Binding-site contacts:
Ligand atom O5 contacts residue ASN117 of chain 1.C at 2.1 Å (h-bond).
Ligand atom C8 contacts residue LYS132 of chain 1.C at 4.2 Å.
Ligand atom C5 contacts residue TYR134 of chain 1.C at 3.8 Å (hydrophobic).
Ligand atom C7 contacts residue THR104 of chain 1.C at 3.0 Å.
Ligand atom N2 contacts residue ASN117 of chain 1.C at 2.8 Å (h-bond).
Ligand atom O7 contacts residue ASN102 of chain 1.C at 4.4 Å.
Ligand atom C4 contacts residue TYR134 of chain 1.C at 4.2 Å (hydrophobic).
Ligand atom C8 contacts residue VAL103 of chain 1.C at 4.2 Å (hydrophobic).
Ligand atom C3 contacts residue ASN117 of chain 1.C at 3.7 Å.
Ligand atom C7 contacts residue TYR134 of chain 1.C at 4.0 Å (hydrophobic).
Ligand atom C1 contacts residue ASN117 of chain 1.C at 1.4 Å.
Ligand atom C8 contacts residue ASN117 of chain 1.C at 4.3 Å.
Ligand atom C8 contacts residue TYR134 of chain 1.C at 4.2 Å (hydrophobic).
Ligand atom C5 contacts residue SER119 of chain 1.C at 4.4 Å.
Ligand atom C7 contacts residue ASN117 of chain 1.C at 3.2 Å.
Ligand atom C1 contacts residue TYR134 of chain 1.C at 3.6 Å (hydrophobic).
Ligand atom N2 contacts residue TYR134 of chain 1.C at 4.5 Å.
Ligand atom C3 contacts residue TYR134 of chain 1.C at 4.0 Å (hydrophobic).
Ligand atom C2 contacts residue TYR134 of chain 1.C at 4.3 Å (hydrophobic).
Ligand atom C8 contacts residue THR104 of chain 1.C at 3.2 Å.
Ligand atom C2 contacts residue ASN117 of chain 1.C at 2.4 Å.
Ligand atom O6 contacts residue SER119 of chain 1.C at 2.5 Å (h-bond).
Ligand atom N2 contacts residue THR104 of chain 1.C at 4.1 Å.
Ligand atom O4 contacts residue TYR134 of chain 1.C at 3.7 Å.
Ligand atom C5 contacts residue ASN117 of chain 1.C at 3.5 Å.
Ligand atom C6 contacts residue ASN117 of chain 1.C at 4.5 Å.
Ligand atom O7 contacts residue THR104 of chain 1.C at 2.3 Å (h-bond).
Ligand atom O7 contacts residue ASN117 of chain 1.C at 3.2 Å (h-bond).
Ligand atom O7 contacts residue VAL103 of chain 1.C at 4.4 Å.
Ligand atom C4 contacts residue ASN117 of chain 1.C at 4.1 Å.
Ligand atom C6 contacts residue SER119 of chain 1.C at 3.7 Å.
Ligand atom O6 contacts residue TYR134 of chain 1.C at 4.3 Å.
Ligand atom O5 contacts residue TYR134 of chain 1.C at 4.1 Å.
Ligand atom O7 contacts residue TYR134 of chain 1.C at 3.2 Å.

Sequence of chain 1.C:
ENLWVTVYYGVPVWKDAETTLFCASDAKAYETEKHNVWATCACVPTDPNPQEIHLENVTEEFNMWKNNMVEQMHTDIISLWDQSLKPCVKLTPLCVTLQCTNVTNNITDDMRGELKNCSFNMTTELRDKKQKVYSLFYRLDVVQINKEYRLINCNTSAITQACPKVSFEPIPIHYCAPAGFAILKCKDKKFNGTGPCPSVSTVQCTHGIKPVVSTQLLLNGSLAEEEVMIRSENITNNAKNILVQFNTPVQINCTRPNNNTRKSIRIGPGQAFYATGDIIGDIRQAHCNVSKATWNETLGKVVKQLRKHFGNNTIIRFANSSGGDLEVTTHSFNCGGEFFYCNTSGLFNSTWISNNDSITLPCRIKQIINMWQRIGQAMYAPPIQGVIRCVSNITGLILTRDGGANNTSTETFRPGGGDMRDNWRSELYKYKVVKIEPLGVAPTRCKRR

This small molecule binds to this protein.
Small molecule (SMILES): CC(=O)N[C@H]1[C@H](O[C@H]2[C@H](O)[C@@H](NC(C)=O)CO[C@@H]2CO)O[C@H](CO)[C@@H](O[C@@H]2O[C@H](CO[C@H]3O[C@H](CO)[C@@H](O)[C@H](O)[C@@H]3O)[C@@H](O)[C@H](O[C@H]3O[C@H](CO)[C@@H](O)[C@H](O)[C@@H]3O)[C@@H]2O)[C@@H]1O